Sequence of chain 1.A:
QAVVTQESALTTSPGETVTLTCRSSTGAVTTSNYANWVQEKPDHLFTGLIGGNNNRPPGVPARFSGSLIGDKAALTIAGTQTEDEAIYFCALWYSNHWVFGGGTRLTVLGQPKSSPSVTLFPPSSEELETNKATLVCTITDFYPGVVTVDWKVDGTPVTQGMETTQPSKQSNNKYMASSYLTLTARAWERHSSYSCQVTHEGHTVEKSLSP

Sequence of chain 1.B:
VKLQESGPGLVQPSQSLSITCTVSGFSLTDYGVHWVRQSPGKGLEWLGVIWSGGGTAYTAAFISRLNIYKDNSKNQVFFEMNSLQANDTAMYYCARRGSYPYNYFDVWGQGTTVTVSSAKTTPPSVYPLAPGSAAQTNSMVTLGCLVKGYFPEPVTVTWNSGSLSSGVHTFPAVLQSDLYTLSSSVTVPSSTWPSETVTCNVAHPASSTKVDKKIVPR

Binding-site contacts:
Ligand atom O4 contacts residue SER100 of chain 1.B at 3.6 Å.
Ligand atom C17 contacts residue TYR34 of chain 1.A at 3.4 Å (hydrophobic).
Ligand atom C4 contacts residue GD31 of chain 1.G at 3.6 Å.
Ligand atom C12 contacts residue GD31 of chain 1.G at 3.3 Å.
Ligand atom O4 contacts residue TYR101 of chain 1.B at 2.8 Å (h-bond).
Ligand atom C3 contacts residue GD31 of chain 1.G at 3.6 Å.
Ligand atom C7 contacts residue GD31 of chain 1.G at 3.5 Å.
Ligand atom C10 contacts residue ASN104 of chain 1.B at 3.5 Å.
Ligand atom O7 contacts residue GD31 of chain 1.G at 2.6 Å.
Ligand atom C5 contacts residue GD31 of chain 1.G at 3.6 Å.
Ligand atom C6 contacts residue GD31 of chain 1.G at 3.6 Å.
Ligand atom C13 contacts residue GD31 of chain 1.G at 3.3 Å.
Ligand atom C6 contacts residue TRP93 of chain 1.A at 3.6 Å (hydrophobic).
Ligand atom O6 contacts residue TRP52 of chain 1.B at 3.5 Å.
Ligand atom O1 contacts residue GD31 of chain 1.G at 2.4 Å.
Ligand atom O1 contacts residue ARG98 of chain 1.B at 2.8 Å (salt-bridge).
Ligand atom C10 contacts residue ARG98 of chain 1.B at 3.6 Å.
Ligand atom C14 contacts residue GD31 of chain 1.G at 3.5 Å.
Ligand atom O3 contacts residue SER100 of chain 1.B at 3.5 Å.
Ligand atom O2 contacts residue ASN104 of chain 1.B at 2.8 Å (h-bond).
Ligand atom C12 contacts residue TYR101 of chain 1.B at 3.5 Å (hydrophobic).
Ligand atom N1 contacts residue GD31 of chain 1.G at 2.8 Å.
Ligand atom C8 contacts residue GD31 of chain 1.G at 3.5 Å.
Ligand atom C16 contacts residue TRP52 of chain 1.B at 3.3 Å (hydrophobic).
Ligand atom C16 contacts residue GD31 of chain 1.G at 3.3 Å.
Ligand atom O2 contacts residue ARG98 of chain 1.B at 2.9 Å (salt-bridge).
Ligand atom C2 contacts residue GD31 of chain 1.G at 3.6 Å.
Ligand atom C10 contacts residue GD31 of chain 1.G at 3.3 Å.
Ligand atom O8 contacts residue TRP52 of chain 1.B at 3.2 Å (h-bond).
Ligand atom N3 contacts residue GD31 of chain 1.G at 2.7 Å.
Ligand atom C15 contacts residue GD31 of chain 1.G at 3.4 Å.
Ligand atom O5 contacts residue GD31 of chain 1.G at 2.8 Å.
Ligand atom O3 contacts residue GD31 of chain 1.G at 2.4 Å.
Ligand atom O8 contacts residue TRP98 of chain 1.A at 2.8 Å (h-bond).
Ligand atom O7 contacts residue TRP52 of chain 1.B at 3.0 Å (h-bond).
Ligand atom N2 contacts residue GD31 of chain 1.G at 2.7 Å.
Ligand atom N4 contacts residue GD31 of chain 1.G at 2.7 Å.
Ligand atom C13 contacts residue TRP52 of chain 1.B at 3.5 Å (hydrophobic).
Ligand atom C11 contacts residue GD31 of chain 1.G at 3.4 Å.
Ligand atom C9 contacts residue GD31 of chain 1.G at 3.5 Å.

A small-molecule ligand and the protein it binds are described below.
Small molecule (SMILES): O=C(O)CN1CCN(CC(=O)O)CCN(CC(=O)O)[C@@H](Cc2ccc([N+](=O)[O-])cc2)CN(CC(=O)O)CC1